Binding-site contacts:
Ligand atom O6 contacts residue THR89 of chain 12.C at 3.5 Å.
Ligand atom O5 contacts residue THR89 of chain 12.C at 3.8 Å.
Ligand atom C1 contacts residue THR89 of chain 12.C at 3.9 Å.
Ligand atom C1 contacts residue SER66 of chain 12.C at 4.2 Å.
Ligand atom C8 contacts residue ASN118 of chain 12.C at 3.9 Å.
Ligand atom C6 contacts residue THR120 of chain 12.C at 3.4 Å.
Ligand atom O6 contacts residue ASN118 of chain 12.C at 4.1 Å.
Ligand atom C2 contacts residue ASN118 of chain 12.C at 2.4 Å.
Ligand atom N2 contacts residue ASN118 of chain 12.C at 2.9 Å (h-bond).
Ligand atom O6 contacts residue PHE119 of chain 12.C at 2.8 Å (h-bond).
Ligand atom C5 contacts residue THR120 of chain 12.C at 4.0 Å.
Ligand atom O5 contacts residue ASN118 of chain 12.C at 2.4 Å (h-bond).
Ligand atom C5 contacts residue THR89 of chain 12.C at 4.1 Å.
Ligand atom C6 contacts residue PHE119 of chain 12.C at 4.1 Å (hydrophobic).
Ligand atom C5 contacts residue ASN118 of chain 12.C at 3.7 Å.
Ligand atom O5 contacts residue THR120 of chain 12.C at 3.4 Å (h-bond).
Ligand atom O6 contacts residue THR120 of chain 12.C at 3.1 Å (h-bond).
Ligand atom C8 contacts residue TYR90 of chain 12.C at 3.9 Å (hydrophobic).
Ligand atom C3 contacts residue ASN118 of chain 12.C at 3.8 Å.
Ligand atom C4 contacts residue ASN118 of chain 12.C at 4.2 Å.
Ligand atom O5 contacts residue PHE119 of chain 12.C at 4.2 Å.
Ligand atom O7 contacts residue TYR90 of chain 12.C at 3.7 Å.
Ligand atom C7 contacts residue ASN118 of chain 12.C at 3.6 Å.
Ligand atom C2 contacts residue SER66 of chain 12.C at 4.4 Å.
Ligand atom C7 contacts residue TYR90 of chain 12.C at 3.8 Å (hydrophobic).
Ligand atom C6 contacts residue THR89 of chain 12.C at 4.2 Å.
Ligand atom C1 contacts residue ASN118 of chain 12.C at 1.4 Å.
Ligand atom O7 contacts residue ASN118 of chain 12.C at 4.5 Å.
Ligand atom N2 contacts residue TYR90 of chain 12.C at 4.5 Å.

A small-molecule ligand and the protein it binds are described below.
Small molecule (SMILES): CC(=O)N[C@@H]1[C@@H](O)[C@H](O)[C@@H](CO)O[C@H]1O

Sequence of chain 12.C:
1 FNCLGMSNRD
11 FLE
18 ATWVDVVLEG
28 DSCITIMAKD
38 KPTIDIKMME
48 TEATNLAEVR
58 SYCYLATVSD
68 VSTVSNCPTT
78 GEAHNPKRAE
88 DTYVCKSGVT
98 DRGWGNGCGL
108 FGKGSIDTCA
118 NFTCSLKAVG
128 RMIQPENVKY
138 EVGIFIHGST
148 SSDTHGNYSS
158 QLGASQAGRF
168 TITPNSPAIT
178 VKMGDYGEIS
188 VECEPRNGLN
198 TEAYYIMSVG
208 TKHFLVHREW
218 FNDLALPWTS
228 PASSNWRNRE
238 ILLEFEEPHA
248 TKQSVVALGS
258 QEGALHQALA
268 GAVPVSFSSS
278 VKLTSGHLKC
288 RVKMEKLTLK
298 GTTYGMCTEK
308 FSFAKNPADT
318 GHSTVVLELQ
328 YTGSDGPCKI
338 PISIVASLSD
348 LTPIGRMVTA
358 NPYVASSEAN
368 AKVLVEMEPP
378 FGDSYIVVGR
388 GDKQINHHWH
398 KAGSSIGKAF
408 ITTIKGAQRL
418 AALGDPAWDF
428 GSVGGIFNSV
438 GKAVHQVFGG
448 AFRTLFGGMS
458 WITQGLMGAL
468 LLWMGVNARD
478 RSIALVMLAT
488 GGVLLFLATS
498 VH